Sequence of chain 28.F:
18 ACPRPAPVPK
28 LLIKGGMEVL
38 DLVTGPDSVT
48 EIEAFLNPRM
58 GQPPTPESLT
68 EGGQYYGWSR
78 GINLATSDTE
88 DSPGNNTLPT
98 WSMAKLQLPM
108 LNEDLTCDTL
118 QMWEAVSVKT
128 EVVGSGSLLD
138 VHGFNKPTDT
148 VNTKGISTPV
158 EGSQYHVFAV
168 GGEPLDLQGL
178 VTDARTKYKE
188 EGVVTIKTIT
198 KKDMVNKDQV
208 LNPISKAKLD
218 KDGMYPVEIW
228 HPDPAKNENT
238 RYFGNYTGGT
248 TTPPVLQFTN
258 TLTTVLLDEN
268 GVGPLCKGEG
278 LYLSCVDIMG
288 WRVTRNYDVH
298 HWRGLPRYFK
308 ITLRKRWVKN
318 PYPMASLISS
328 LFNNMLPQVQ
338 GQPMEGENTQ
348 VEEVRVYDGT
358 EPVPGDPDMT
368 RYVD

Binding-site contacts:
Ligand atom C6 contacts residue ASN93 of chain 29.F at 3.1 Å.
Ligand atom N5 contacts residue TYR72 of chain 29.F at 3.0 Å (h-bond).
Ligand atom C3 contacts residue ARG77 of chain 29.F at 4.1 Å.
Ligand atom C6 contacts residue TYR72 of chain 29.F at 3.8 Å (hydrophobic).
Ligand atom C11 contacts residue ASP85 of chain 28.F at 4.2 Å.
Ligand atom C2 contacts residue GLY78 of chain 29.F at 4.1 Å.
Ligand atom C8 contacts residue ARG77 of chain 29.F at 4.1 Å.
Ligand atom O3 contacts residue VAL296 of chain 29.F at 4.3 Å.
Ligand atom O4 contacts residue ILE79 of chain 29.F at 3.6 Å (h-bond).
Ligand atom C4 contacts residue HIS298 of chain 29.F at 4.0 Å.
Ligand atom C1 contacts residue TYR72 of chain 29.F at 4.0 Å (hydrophobic).
Ligand atom C4 contacts residue GLY78 of chain 29.F at 3.4 Å.
Ligand atom C6 contacts residue ARG77 of chain 29.F at 4.3 Å.
Ligand atom O1A contacts residue TYR72 of chain 29.F at 3.1 Å.
Ligand atom O1A contacts residue ARG77 of chain 29.F at 3.0 Å (salt-bridge).
Ligand atom O8 contacts residue TYR72 of chain 29.F at 3.9 Å.
Ligand atom O3 contacts residue GLY78 of chain 29.F at 3.6 Å.
Ligand atom O4 contacts residue ASN80 of chain 29.F at 4.0 Å.
Ligand atom C10 contacts residue TYR72 of chain 29.F at 4.1 Å (hydrophobic).
Ligand atom O4 contacts residue THR291 of chain 29.F at 3.4 Å.
Ligand atom O4 contacts residue HIS298 of chain 29.F at 3.0 Å (h-bond).
Ligand atom C3 contacts residue VAL296 of chain 29.F at 3.7 Å (hydrophobic).
Ligand atom C1 contacts residue GLY78 of chain 29.F at 4.1 Å.
Ligand atom O1A contacts residue SER89 of chain 29.F at 4.1 Å.
Ligand atom O1A contacts residue GLY78 of chain 29.F at 3.7 Å.
Ligand atom C5 contacts residue TYR72 of chain 29.F at 3.5 Å (hydrophobic).
Ligand atom C1 contacts residue ARG77 of chain 29.F at 3.1 Å.
Ligand atom C4 contacts residue TYR72 of chain 29.F at 3.4 Å (hydrophobic).
Ligand atom C3 contacts residue HIS298 of chain 29.F at 4.1 Å.
Ligand atom C5 contacts residue ASN93 of chain 29.F at 4.1 Å.
Ligand atom O8 contacts residue GLU87 of chain 29.F at 3.9 Å.
Ligand atom C3 contacts residue GLY78 of chain 29.F at 4.1 Å.
Ligand atom O1B contacts residue ARG77 of chain 29.F at 2.5 Å (salt-bridge).
Ligand atom O8 contacts residue ARG77 of chain 29.F at 3.1 Å (salt-bridge).
Ligand atom O4 contacts residue TYR72 of chain 29.F at 3.8 Å.
Ligand atom O4 contacts residue GLY78 of chain 29.F at 3.2 Å.
Ligand atom C1 contacts residue SER89 of chain 29.F at 4.2 Å.
Ligand atom C3 contacts residue GLY78 of chain 29.F at 3.9 Å.
Ligand atom O1B contacts residue SER89 of chain 29.F at 3.5 Å (h-bond).
Ligand atom O6 contacts residue ASN93 of chain 29.F at 3.0 Å (h-bond).

This protein binds this small molecule.
Small molecule (SMILES): CC(=O)N[C@@H]1[C@@H](O[C@@H]2O[C@H](CO)[C@H](O)[C@H](O[C@]3(C(=O)O)C[C@H](O)[C@@H](NC(C)=O)[C@H]([C@H](O)[C@H](O)CO)O3)[C@H]2O)[C@H](O)[C@@H](CO[C@]2(C(=O)O)C[C@H](O)[C@@H](NC(C)=O)[C@H]([C@H](O)[C@H](O)CO)O2)O[C@H]1O

Sequence of chain 29.F:
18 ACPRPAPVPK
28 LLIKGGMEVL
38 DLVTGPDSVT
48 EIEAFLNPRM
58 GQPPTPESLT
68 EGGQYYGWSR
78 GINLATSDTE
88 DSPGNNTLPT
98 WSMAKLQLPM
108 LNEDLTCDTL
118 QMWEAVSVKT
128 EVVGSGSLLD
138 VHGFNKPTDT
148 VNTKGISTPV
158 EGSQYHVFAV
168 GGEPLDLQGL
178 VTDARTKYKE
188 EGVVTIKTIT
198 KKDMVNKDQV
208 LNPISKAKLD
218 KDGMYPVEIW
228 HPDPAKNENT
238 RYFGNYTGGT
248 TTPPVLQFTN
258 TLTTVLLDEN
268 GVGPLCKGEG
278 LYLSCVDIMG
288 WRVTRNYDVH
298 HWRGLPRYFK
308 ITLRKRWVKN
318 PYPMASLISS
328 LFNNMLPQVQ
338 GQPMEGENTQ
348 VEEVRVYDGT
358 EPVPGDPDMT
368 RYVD